Binding-site contacts:
Ligand atom C5 contacts residue ARG14 of chain 5.A at 3.7 Å.
Ligand atom O7 contacts residue ASN57 of chain 5.A at 4.3 Å.
Ligand atom C1 contacts residue ASN57 of chain 5.A at 1.4 Å.
Ligand atom N2 contacts residue ASN57 of chain 5.A at 2.7 Å (h-bond).
Ligand atom C1 contacts residue ARG14 of chain 5.A at 3.8 Å.
Ligand atom C8 contacts residue ASN57 of chain 5.A at 3.5 Å.
Ligand atom O5 contacts residue ASN57 of chain 5.A at 2.3 Å (h-bond).
Ligand atom C5 contacts residue ASN57 of chain 5.A at 3.6 Å.
Ligand atom C3 contacts residue ASN57 of chain 5.A at 3.7 Å.
Ligand atom C4 contacts residue ASN57 of chain 5.A at 4.2 Å.
Ligand atom C2 contacts residue ASN57 of chain 5.A at 2.4 Å.
Ligand atom O5 contacts residue ARG14 of chain 5.A at 3.8 Å.
Ligand atom C7 contacts residue ASN57 of chain 5.A at 3.4 Å.

A protein and the small-molecule ligand that binds it are described below.
Small molecule (SMILES): CC(=O)N[C@@H]1[C@@H](O)[C@H](O)[C@@H](CO)O[C@H]1O

Sequence of chain 5.A:
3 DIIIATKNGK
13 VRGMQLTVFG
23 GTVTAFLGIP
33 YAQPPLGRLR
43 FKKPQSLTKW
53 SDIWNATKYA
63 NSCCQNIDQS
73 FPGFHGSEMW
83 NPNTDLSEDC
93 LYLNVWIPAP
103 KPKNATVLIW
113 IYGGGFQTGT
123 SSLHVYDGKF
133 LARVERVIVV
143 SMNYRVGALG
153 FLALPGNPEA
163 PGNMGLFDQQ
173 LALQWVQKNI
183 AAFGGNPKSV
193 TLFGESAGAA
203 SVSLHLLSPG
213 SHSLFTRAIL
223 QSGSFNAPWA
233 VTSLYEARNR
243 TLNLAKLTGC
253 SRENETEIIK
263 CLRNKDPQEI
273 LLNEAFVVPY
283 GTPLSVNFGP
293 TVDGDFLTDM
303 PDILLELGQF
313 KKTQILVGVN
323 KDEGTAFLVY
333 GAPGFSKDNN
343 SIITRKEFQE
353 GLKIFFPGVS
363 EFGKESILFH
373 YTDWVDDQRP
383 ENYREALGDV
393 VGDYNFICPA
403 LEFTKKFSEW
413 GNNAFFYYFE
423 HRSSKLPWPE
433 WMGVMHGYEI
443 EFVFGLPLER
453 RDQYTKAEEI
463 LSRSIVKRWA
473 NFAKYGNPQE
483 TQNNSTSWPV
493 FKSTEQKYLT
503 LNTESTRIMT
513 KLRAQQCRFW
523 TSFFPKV